Binding-site contacts:
Ligand atom CAO contacts residue ILE110 of chain 1.A at 3.5 Å (hydrophobic).
Ligand atom CAP contacts residue LYS48 of chain 1.A at 3.6 Å.
Ligand atom CAP contacts residue GLY47 of chain 1.A at 3.4 Å.
Ligand atom CAA contacts residue VAL74 of chain 1.A at 3.5 Å (hydrophobic).
Ligand atom CAQ contacts residue TRP78 of chain 1.A at 3.8 Å (hydrophobic).
Ligand atom OBE contacts residue GLY72 of chain 1.A at 3.8 Å.
Ligand atom CBM contacts residue PHE65 of chain 1.A at 3.8 Å (hydrophobic).
Ligand atom CAK contacts residue GLY72 of chain 1.A at 3.6 Å.
Ligand atom CBO contacts residue ILE75 of chain 1.A at 3.9 Å (hydrophobic).
Ligand atom CB contacts residue TRP78 of chain 1.A at 3.5 Å (hydrophobic).
Ligand atom CAB contacts residue TYR101 of chain 1.A at 3.8 Å (hydrophobic).
Ligand atom CBD contacts residue VAL66 of chain 1.A at 3.4 Å (hydrophobic).
Ligand atom CAZ contacts residue TYR101 of chain 1.A at 3.3 Å (hydrophobic).
Ligand atom CAK contacts residue GLN73 of chain 1.A at 3.6 Å.
Ligand atom CBK contacts residue TYR101 of chain 1.A at 3.6 Å (hydrophobic).
Ligand atom CAA contacts residue ILE75 of chain 1.A at 3.8 Å (hydrophobic).
Ligand atom OAE contacts residue TYR101 of chain 1.A at 2.9 Å (h-bond).
Ligand atom O contacts residue VAL74 of chain 1.A at 3.6 Å.
Ligand atom OAF contacts residue LYS109 of chain 1.A at 3.2 Å.
Ligand atom CBQ contacts residue TYR101 of chain 1.A at 3.7 Å (hydrophobic).
Ligand atom CAO contacts residue LYS54 of chain 1.A at 3.8 Å.
Ligand atom CAB contacts residue ALA100 of chain 1.A at 3.6 Å (hydrophobic).
Ligand atom CBD contacts residue GLN73 of chain 1.A at 3.8 Å.
Ligand atom CAW contacts residue ILE110 of chain 1.A at 3.4 Å (hydrophobic).
Ligand atom CAU contacts residue PHE65 of chain 1.A at 3.8 Å (hydrophobic).
Ligand atom CBD contacts residue PHE67 of chain 1.A at 3.7 Å (hydrophobic).
Ligand atom CBO contacts residue VAL74 of chain 1.A at 3.6 Å (hydrophobic).
Ligand atom CAQ contacts residue PHE65 of chain 1.A at 3.7 Å (hydrophobic).
Ligand atom CAH contacts residue PHE65 of chain 1.A at 3.8 Å (hydrophobic).
Ligand atom OBH contacts residue GLN73 of chain 1.A at 3.7 Å.
Ligand atom NBV contacts residue GLN73 of chain 1.A at 3.4 Å (h-bond).
Ligand atom CAX contacts residue PHE118 of chain 1.A at 3.5 Å (hydrophobic).
Ligand atom CAL contacts residue GLN73 of chain 1.A at 3.4 Å.
Ligand atom O contacts residue ILE75 of chain 1.A at 2.9 Å (h-bond).
Ligand atom CAR contacts residue TYR45 of chain 1.A at 3.4 Å (hydrophobic).
Ligand atom CAK contacts residue VAL74 of chain 1.A at 3.6 Å (hydrophobic).
Ligand atom CAJ contacts residue GLN73 of chain 1.A at 3.3 Å.
Ligand atom CBA contacts residue TYR45 of chain 1.A at 3.6 Å (hydrophobic).
Ligand atom CAN contacts residue LYS48 of chain 1.A at 3.7 Å.
Ligand atom OBE contacts residue VAL74 of chain 1.A at 3.3 Å (h-bond).

Sequence of chain 1.A:
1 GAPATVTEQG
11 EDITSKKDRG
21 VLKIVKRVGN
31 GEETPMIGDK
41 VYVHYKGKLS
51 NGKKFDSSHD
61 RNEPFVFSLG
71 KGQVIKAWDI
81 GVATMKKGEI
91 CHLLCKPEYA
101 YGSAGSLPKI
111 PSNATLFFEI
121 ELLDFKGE

This small molecule binds to this protein.
Small molecule (SMILES): COc1ccc(CC[C@@H](OC(=O)[C@@H]2CCCCN2C(=O)[C@@H](C2CCCCC2)[C@@H](C)O)c2cccc(OCCN3CCOCC3)c2)cc1OC